A small-molecule ligand and the protein it binds are described below.
Small molecule (SMILES): O=C(O)[C@@](O)(COP(=O)(O)O)[C@H](O)[C@H](O)COP(=O)(O)O

Sequence of chain 1.G:
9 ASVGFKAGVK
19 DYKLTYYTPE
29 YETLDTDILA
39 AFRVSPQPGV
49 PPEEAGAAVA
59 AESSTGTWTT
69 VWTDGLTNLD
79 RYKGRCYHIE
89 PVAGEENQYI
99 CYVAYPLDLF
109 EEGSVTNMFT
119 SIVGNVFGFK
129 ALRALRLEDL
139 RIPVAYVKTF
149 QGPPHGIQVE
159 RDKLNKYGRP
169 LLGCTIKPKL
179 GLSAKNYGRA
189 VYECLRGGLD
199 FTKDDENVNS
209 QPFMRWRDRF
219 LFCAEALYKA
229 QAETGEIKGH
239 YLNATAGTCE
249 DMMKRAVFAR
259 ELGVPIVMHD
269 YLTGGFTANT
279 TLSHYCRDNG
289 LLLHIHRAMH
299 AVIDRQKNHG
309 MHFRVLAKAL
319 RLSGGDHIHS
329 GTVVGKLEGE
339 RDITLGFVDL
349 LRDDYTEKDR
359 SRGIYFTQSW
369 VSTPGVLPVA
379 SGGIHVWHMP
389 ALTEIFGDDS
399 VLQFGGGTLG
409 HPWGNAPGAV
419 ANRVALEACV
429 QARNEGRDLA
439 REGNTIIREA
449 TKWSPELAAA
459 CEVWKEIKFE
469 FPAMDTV

Binding-site contacts:
Ligand atom O7 contacts residue GLU60 of chain 2.G at 2.6 Å (salt-bridge).
Ligand atom O2P contacts residue TRP66 of chain 2.G at 3.3 Å.
Ligand atom O1 contacts residue LYS334 of chain 1.G at 3.6 Å.
Ligand atom O6 contacts residue LYS177 of chain 1.G at 2.8 Å (salt-bridge).
Ligand atom O7 contacts residue LYS334 of chain 1.G at 3.0 Å (salt-bridge).
Ligand atom O3 contacts residue HIS327 of chain 1.G at 3.4 Å.
Ligand atom O4 contacts residue GLY380 of chain 1.G at 3.5 Å (h-bond).
Ligand atom C3 contacts residue GLU204 of chain 1.G at 3.6 Å.
Ligand atom O2 contacts residue ASP203 of chain 1.G at 2.9 Å (salt-bridge).
Ligand atom O6P contacts residue HIS327 of chain 1.G at 3.5 Å.
Ligand atom O1 contacts residue LYS175 of chain 1.G at 3.1 Å (salt-bridge).
Ligand atom C contacts residue ASN123 of chain 2.G at 3.5 Å.
Ligand atom O6 contacts residue ASN123 of chain 2.G at 3.1 Å (h-bond).
Ligand atom O5P contacts residue ARG295 of chain 1.G at 2.9 Å (salt-bridge).
Ligand atom O2P contacts residue GLY380 of chain 1.G at 3.3 Å.
Ligand atom C2 contacts residue LYS175 of chain 1.G at 3.6 Å.
Ligand atom P1 contacts residue THR65 of chain 2.G at 3.4 Å.
Ligand atom O3P contacts residue GLY404 of chain 1.G at 2.8 Å (h-bond).
Ligand atom C5 contacts residue ASN123 of chain 2.G at 3.5 Å.
Ligand atom O3P contacts residue LYS175 of chain 1.G at 3.4 Å.
Ligand atom C1 contacts residue SER379 of chain 1.G at 3.6 Å.
Ligand atom O2P contacts residue GLY381 of chain 1.G at 2.8 Å (h-bond).
Ligand atom C contacts residue LYS175 of chain 1.G at 3.6 Å.
Ligand atom O2P contacts residue THR65 of chain 2.G at 3.6 Å (h-bond).
Ligand atom O6 contacts residue GLU60 of chain 2.G at 3.1 Å (salt-bridge).
Ligand atom O2P contacts residue LYS334 of chain 1.G at 2.8 Å (salt-bridge).
Ligand atom O3 contacts residue SER379 of chain 1.G at 2.9 Å (h-bond).
Ligand atom O6 contacts residue LYS175 of chain 1.G at 3.4 Å (salt-bridge).
Ligand atom O5P contacts residue LEU335 of chain 1.G at 3.5 Å.
Ligand atom O3P contacts residue THR65 of chain 2.G at 2.6 Å (h-bond).
Ligand atom O2 contacts residue LYS175 of chain 1.G at 2.9 Å (salt-bridge).
Ligand atom O5 contacts residue LEU335 of chain 1.G at 3.3 Å.
Ligand atom O1P contacts residue GLY403 of chain 1.G at 2.9 Å (h-bond).
Ligand atom C contacts residue GLU60 of chain 2.G at 3.2 Å.
Ligand atom O3P contacts residue GLY403 of chain 1.G at 3.6 Å.
Ligand atom O6P contacts residue ARG295 of chain 1.G at 2.9 Å (salt-bridge).
Ligand atom O4P contacts residue HIS327 of chain 1.G at 2.7 Å (h-bond).
Ligand atom O4 contacts residue SER379 of chain 1.G at 3.1 Å (h-bond).
Ligand atom O4P contacts residue SER379 of chain 1.G at 3.5 Å (h-bond).
Ligand atom P1 contacts residue LYS334 of chain 1.G at 3.6 Å.

Sequence of chain 2.G:
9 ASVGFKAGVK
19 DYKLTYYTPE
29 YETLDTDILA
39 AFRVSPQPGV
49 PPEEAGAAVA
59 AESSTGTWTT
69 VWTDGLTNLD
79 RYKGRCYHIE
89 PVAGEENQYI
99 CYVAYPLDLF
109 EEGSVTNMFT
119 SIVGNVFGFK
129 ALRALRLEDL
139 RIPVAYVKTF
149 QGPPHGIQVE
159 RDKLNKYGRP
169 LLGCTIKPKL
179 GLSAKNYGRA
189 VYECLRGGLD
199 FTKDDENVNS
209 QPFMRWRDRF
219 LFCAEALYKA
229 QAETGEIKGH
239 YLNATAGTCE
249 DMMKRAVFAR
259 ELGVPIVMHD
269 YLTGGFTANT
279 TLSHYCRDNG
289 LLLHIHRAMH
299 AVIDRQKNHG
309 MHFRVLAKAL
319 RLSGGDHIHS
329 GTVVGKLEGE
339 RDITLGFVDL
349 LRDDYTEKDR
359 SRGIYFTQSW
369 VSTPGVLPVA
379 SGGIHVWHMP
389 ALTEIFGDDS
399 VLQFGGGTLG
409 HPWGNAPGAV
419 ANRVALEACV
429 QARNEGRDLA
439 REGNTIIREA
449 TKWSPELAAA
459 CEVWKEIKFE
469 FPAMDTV